Binding-site contacts:
Ligand atom O4 contacts residue TYR103 of chain 1.A at 3.2 Å.
Ligand atom O6 contacts residue CYS111 of chain 1.A at 3.3 Å.
Ligand atom O4 contacts residue ASP61 of chain 1.A at 2.6 Å (salt-bridge).
Ligand atom C6 contacts residue TRP16 of chain 1.A at 3.6 Å (hydrophobic).
Ligand atom C1 contacts residue GLU172 of chain 1.A at 4.0 Å.
Ligand atom O2 contacts residue TYR176 of chain 1.A at 4.1 Å.
Ligand atom C6 contacts residue ASP62 of chain 1.A at 3.3 Å.
Ligand atom O6 contacts residue ALA112 of chain 1.A at 4.0 Å.
Ligand atom C2 contacts residue GLU172 of chain 1.A at 3.2 Å.
Ligand atom O2 contacts residue ASP200 of chain 1.A at 2.7 Å (salt-bridge).
Ligand atom O2 contacts residue GLU172 of chain 1.A at 2.5 Å (salt-bridge).
Ligand atom C6 contacts residue ASP61 of chain 1.A at 3.4 Å.
Ligand atom C6 contacts residue TYR103 of chain 1.A at 3.5 Å (hydrophobic).
Ligand atom N5 contacts residue CYS111 of chain 1.A at 3.3 Å (h-bond).
Ligand atom O4 contacts residue LYS137 of chain 1.A at 2.9 Å (salt-bridge).
Ligand atom C2 contacts residue ASP200 of chain 1.A at 3.6 Å.
Ligand atom C4 contacts residue LYS137 of chain 1.A at 3.7 Å.
Ligand atom C5 contacts residue TRP16 of chain 1.A at 3.8 Å (hydrophobic).
Ligand atom C3 contacts residue ASP200 of chain 1.A at 3.4 Å.
Ligand atom C3 contacts residue LYS137 of chain 1.A at 3.8 Å.
Ligand atom O2 contacts residue ARG196 of chain 1.A at 3.3 Å (salt-bridge).
Ligand atom C3 contacts residue ARG196 of chain 1.A at 4.1 Å.
Ligand atom C2 contacts residue LYS137 of chain 1.A at 4.3 Å.
Ligand atom O3 contacts residue ARG196 of chain 1.A at 3.1 Å (salt-bridge).
Ligand atom O3 contacts residue LYS137 of chain 1.A at 2.8 Å (salt-bridge).
Ligand atom C5 contacts residue TYR103 of chain 1.A at 4.0 Å (hydrophobic).
Ligand atom C4 contacts residue ASP61 of chain 1.A at 3.4 Å.
Ligand atom O6 contacts residue ASP62 of chain 1.A at 2.8 Å (salt-bridge).
Ligand atom C4 contacts residue TRP16 of chain 1.A at 3.8 Å (hydrophobic).
Ligand atom C6 contacts residue CYS111 of chain 1.A at 4.3 Å (hydrophobic).
Ligand atom C5 contacts residue ASP61 of chain 1.A at 4.0 Å.
Ligand atom N5 contacts residue TYR103 of chain 1.A at 3.5 Å (h-bond).
Ligand atom C1 contacts residue ASP200 of chain 1.A at 3.9 Å.
Ligand atom O6 contacts residue TYR103 of chain 1.A at 3.8 Å.
Ligand atom C1 contacts residue CYS111 of chain 1.A at 3.6 Å (hydrophobic).
Ligand atom C2 contacts residue ARG196 of chain 1.A at 4.1 Å.
Ligand atom O2 contacts residue LEU175 of chain 1.A at 4.3 Å.
Ligand atom C1 contacts residue TYR176 of chain 1.A at 3.7 Å (hydrophobic).
Ligand atom O3 contacts residue ASP200 of chain 1.A at 3.6 Å.
Ligand atom O6 contacts residue TRP16 of chain 1.A at 3.5 Å.

Sequence of chain 1.A:
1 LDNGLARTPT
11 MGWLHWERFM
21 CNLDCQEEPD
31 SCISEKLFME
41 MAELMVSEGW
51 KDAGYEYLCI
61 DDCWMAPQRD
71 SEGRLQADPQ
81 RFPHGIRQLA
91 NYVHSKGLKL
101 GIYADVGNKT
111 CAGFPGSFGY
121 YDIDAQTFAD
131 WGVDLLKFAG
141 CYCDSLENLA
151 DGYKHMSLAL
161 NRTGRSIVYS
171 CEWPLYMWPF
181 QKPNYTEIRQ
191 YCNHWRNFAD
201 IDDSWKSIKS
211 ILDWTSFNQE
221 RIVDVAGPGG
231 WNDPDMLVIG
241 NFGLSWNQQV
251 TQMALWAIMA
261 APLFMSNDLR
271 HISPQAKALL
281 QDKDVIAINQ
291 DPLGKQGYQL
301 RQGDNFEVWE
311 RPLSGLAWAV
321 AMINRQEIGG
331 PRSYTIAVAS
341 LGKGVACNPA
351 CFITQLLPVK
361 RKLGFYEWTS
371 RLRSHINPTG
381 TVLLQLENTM

This small molecule binds to this protein.
Small molecule (SMILES): OC[C@H]1NC[C@H](O)[C@@H](O)[C@H]1O